Sequence of chain 1.C:
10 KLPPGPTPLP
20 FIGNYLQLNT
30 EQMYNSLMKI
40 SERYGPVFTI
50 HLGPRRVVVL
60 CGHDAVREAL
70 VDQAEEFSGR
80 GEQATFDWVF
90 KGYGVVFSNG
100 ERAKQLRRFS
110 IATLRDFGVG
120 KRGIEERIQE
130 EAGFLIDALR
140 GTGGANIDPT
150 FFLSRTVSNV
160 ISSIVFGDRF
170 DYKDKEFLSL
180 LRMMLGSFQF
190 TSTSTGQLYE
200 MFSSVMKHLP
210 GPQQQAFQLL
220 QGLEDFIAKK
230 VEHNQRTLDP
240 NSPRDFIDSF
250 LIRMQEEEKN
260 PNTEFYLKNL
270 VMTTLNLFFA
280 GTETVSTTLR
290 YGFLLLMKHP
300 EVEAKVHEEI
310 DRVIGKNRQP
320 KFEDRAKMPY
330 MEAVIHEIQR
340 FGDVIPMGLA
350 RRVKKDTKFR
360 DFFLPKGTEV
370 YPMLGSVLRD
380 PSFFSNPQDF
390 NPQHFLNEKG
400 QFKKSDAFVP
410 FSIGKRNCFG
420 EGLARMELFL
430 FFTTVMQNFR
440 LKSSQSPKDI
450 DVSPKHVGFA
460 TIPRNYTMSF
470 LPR

The small molecule below binds the protein below.
Small molecule (SMILES): CC[C@@H]1C(=O)OC[C@@H]1Cc1cncn1C

Binding-site contacts:
Ligand atom C12 contacts residue ASN275 of chain 1.C at 4.3 Å.
Ligand atom N3 contacts residue HEM1 of chain 1.I at 2.5 Å.
Ligand atom C6 contacts residue ILE344 of chain 1.C at 3.6 Å (hydrophobic).
Ligand atom O10 contacts residue PHE89 of chain 1.C at 3.7 Å.
Ligand atom O10 contacts residue PHE96 of chain 1.C at 3.2 Å.
Ligand atom C7 contacts residue PHE458 of chain 1.C at 3.4 Å (hydrophobic).
Ligand atom C14 contacts residue PHE278 of chain 1.C at 3.5 Å (hydrophobic).
Ligand atom N1 contacts residue THR283 of chain 1.C at 3.4 Å (h-bond).
Ligand atom O10 contacts residue VAL95 of chain 1.C at 3.8 Å.
Ligand atom C9 contacts residue PHE96 of chain 1.C at 3.6 Å (hydrophobic).
Ligand atom O15 contacts residue PHE278 of chain 1.C at 4.2 Å.
Ligand atom C6 contacts residue PHE458 of chain 1.C at 4.1 Å (hydrophobic).
Ligand atom C6 contacts residue PHE187 of chain 1.C at 3.5 Å (hydrophobic).
Ligand atom C8 contacts residue VAL95 of chain 1.C at 4.3 Å (hydrophobic).
Ligand atom O10 contacts residue PHE85 of chain 1.C at 4.2 Å.
Ligand atom C11 contacts residue VAL95 of chain 1.C at 4.2 Å (hydrophobic).
Ligand atom C4 contacts residue HEM1 of chain 1.I at 3.5 Å.
Ligand atom C2 contacts residue HEM1 of chain 1.I at 3.4 Å.
Ligand atom C11 contacts residue ASN275 of chain 1.C at 3.8 Å.
Ligand atom O15 contacts residue PHE89 of chain 1.C at 3.3 Å.
Ligand atom C6 contacts residue THR283 of chain 1.C at 3.1 Å.
Ligand atom N1 contacts residue ILE344 of chain 1.C at 4.2 Å.
Ligand atom C13 contacts residue PHE278 of chain 1.C at 3.7 Å (hydrophobic).
Ligand atom C4 contacts residue ALA279 of chain 1.C at 3.8 Å (hydrophobic).
Ligand atom C2 contacts residue ALA279 of chain 1.C at 3.8 Å (hydrophobic).
Ligand atom N3 contacts residue THR283 of chain 1.C at 4.3 Å.
Ligand atom N1 contacts residue ALA279 of chain 1.C at 4.1 Å.
Ligand atom C5 contacts residue PHE458 of chain 1.C at 4.2 Å (hydrophobic).
Ligand atom C13 contacts residue ALA279 of chain 1.C at 3.6 Å (hydrophobic).
Ligand atom C12 contacts residue ALA279 of chain 1.C at 3.9 Å (hydrophobic).
Ligand atom N3 contacts residue ALA279 of chain 1.C at 3.6 Å.
Ligand atom C9 contacts residue VAL95 of chain 1.C at 3.8 Å (hydrophobic).
Ligand atom O10 contacts residue ASN275 of chain 1.C at 4.1 Å.
Ligand atom C11 contacts residue PHE89 of chain 1.C at 4.0 Å (hydrophobic).
Ligand atom O15 contacts residue ASN275 of chain 1.C at 3.0 Å (h-bond).
Ligand atom C5 contacts residue ALA279 of chain 1.C at 4.1 Å (hydrophobic).
Ligand atom O15 contacts residue VAL95 of chain 1.C at 4.4 Å.
Ligand atom C2 contacts residue THR283 of chain 1.C at 3.1 Å.
Ligand atom C9 contacts residue PHE85 of chain 1.C at 4.0 Å (hydrophobic).
Ligand atom C14 contacts residue PHE85 of chain 1.C at 3.5 Å (hydrophobic).